A small-molecule ligand and the protein it binds are described below.
Small molecule (SMILES): Nc1ncnc2c1ncn2[C@@H]1O[C@H](CO[P](=O)(O)O[P](=O)(O)CP(=O)(O)O)[C@@H](O)[C@H]1O

Binding-site contacts:
Ligand atom C2 contacts residue TYR185 of chain 1.F at 3.5 Å (hydrophobic).
Ligand atom O1B contacts residue LYS74 of chain 1.F at 3.6 Å (salt-bridge).
Ligand atom O3G contacts residue ASN333 of chain 1.F at 2.9 Å (h-bond).
Ligand atom O1B contacts residue MG1 of chain 1.V at 2.4 Å.
Ligand atom N7 contacts residue LYS150 of chain 1.F at 3.1 Å (salt-bridge).
Ligand atom PG contacts residue GLU331 of chain 1.F at 3.4 Å.
Ligand atom C2 contacts residue LEU186 of chain 1.F at 3.5 Å (hydrophobic).
Ligand atom PG contacts residue ASP318 of chain 1.F at 3.7 Å.
Ligand atom O2' contacts residue LYS198 of chain 1.F at 3.5 Å.
Ligand atom O1A contacts residue ILE330 of chain 1.F at 3.7 Å.
Ligand atom O2G contacts residue ARG202 of chain 1.F at 3.0 Å (salt-bridge).
Ligand atom N6 contacts residue TYR185 of chain 1.F at 3.7 Å.
Ligand atom O3' contacts residue THR241 of chain 1.F at 2.2 Å (h-bond).
Ligand atom O2A contacts residue LYS74 of chain 1.F at 3.5 Å.
Ligand atom O2G contacts residue ASN333 of chain 1.F at 3.3 Å (h-bond).
Ligand atom C8 contacts residue LYS150 of chain 1.F at 3.4 Å.
Ligand atom N7 contacts residue GLN183 of chain 1.F at 3.1 Å (h-bond).
Ligand atom O1B contacts residue GLU331 of chain 1.F at 2.8 Å (salt-bridge).
Ligand atom C6 contacts residue LYS184 of chain 1.F at 3.8 Å.
Ligand atom O2G contacts residue ASP318 of chain 1.F at 2.5 Å (salt-bridge).
Ligand atom O2A contacts residue LYS150 of chain 1.F at 3.2 Å.
Ligand atom C2 contacts residue LYS198 of chain 1.F at 3.2 Å.
Ligand atom O2G contacts residue GLU331 of chain 1.F at 3.7 Å.
Ligand atom N1 contacts residue LEU186 of chain 1.F at 2.8 Å (h-bond).
Ligand atom C3' contacts residue THR241 of chain 1.F at 3.6 Å.
Ligand atom O2G contacts residue ARG222 of chain 1.F at 3.2 Å (salt-bridge).
Ligand atom N1 contacts residue TYR185 of chain 1.F at 3.5 Å.
Ligand atom C3B contacts residue ASN242 of chain 1.F at 3.3 Å.
Ligand atom N3 contacts residue LYS198 of chain 1.F at 2.8 Å (salt-bridge).
Ligand atom N6 contacts residue GLN183 of chain 1.F at 3.1 Å (h-bond).
Ligand atom O2' contacts residue MET320 of chain 1.F at 3.7 Å.
Ligand atom O3G contacts residue MG1 of chain 1.V at 2.5 Å.
Ligand atom PG contacts residue ASN333 of chain 1.F at 3.7 Å.
Ligand atom O3G contacts residue GLU331 of chain 1.F at 2.2 Å (salt-bridge).
Ligand atom PB contacts residue MG1 of chain 1.V at 3.6 Å.
Ligand atom N6 contacts residue LYS184 of chain 1.F at 2.7 Å (salt-bridge).
Ligand atom C5' contacts residue ASN242 of chain 1.F at 3.3 Å.
Ligand atom C5 contacts residue GLN183 of chain 1.F at 3.7 Å.
Ligand atom O2' contacts residue THR241 of chain 1.F at 3.7 Å.
Ligand atom N3 contacts residue TYR185 of chain 1.F at 3.6 Å.

Sequence of chain 1.F:
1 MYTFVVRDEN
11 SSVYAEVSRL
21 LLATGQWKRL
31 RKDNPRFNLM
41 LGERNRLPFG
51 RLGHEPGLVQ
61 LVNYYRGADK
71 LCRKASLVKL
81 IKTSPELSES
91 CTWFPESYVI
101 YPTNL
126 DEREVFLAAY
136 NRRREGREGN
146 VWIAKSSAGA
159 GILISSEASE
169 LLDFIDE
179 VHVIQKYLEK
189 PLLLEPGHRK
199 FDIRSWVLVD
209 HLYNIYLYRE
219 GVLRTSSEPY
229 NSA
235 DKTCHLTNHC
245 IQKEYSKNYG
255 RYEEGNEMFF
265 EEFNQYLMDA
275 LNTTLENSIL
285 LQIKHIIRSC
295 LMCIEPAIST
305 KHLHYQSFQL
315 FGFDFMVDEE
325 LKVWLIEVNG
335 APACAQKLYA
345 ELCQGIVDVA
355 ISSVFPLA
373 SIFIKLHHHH